Binding-site contacts:
Ligand atom N2 contacts residue ASN706 of chain 1.B at 2.8 Å (h-bond).
Ligand atom C4 contacts residue ASN706 of chain 1.B at 4.4 Å.
Ligand atom C7 contacts residue ASN706 of chain 1.B at 3.7 Å.
Ligand atom C1 contacts residue ASN706 of chain 1.B at 1.5 Å.
Ligand atom N2 contacts residue ILE791 of chain 1.C at 4.0 Å.
Ligand atom C1 contacts residue TYR793 of chain 1.C at 4.3 Å (hydrophobic).
Ligand atom O6 contacts residue TYR793 of chain 1.C at 4.2 Å.
Ligand atom O7 contacts residue ASN706 of chain 1.B at 4.4 Å.
Ligand atom C8 contacts residue ILE791 of chain 1.C at 3.5 Å (hydrophobic).
Ligand atom C5 contacts residue TYR793 of chain 1.C at 4.2 Å (hydrophobic).
Ligand atom C8 contacts residue SER705 of chain 1.B at 3.8 Å.
Ligand atom O5 contacts residue ASN706 of chain 1.B at 2.5 Å (h-bond).
Ligand atom O5 contacts residue TYR793 of chain 1.C at 4.5 Å.
Ligand atom C8 contacts residue ASN706 of chain 1.B at 4.4 Å.
Ligand atom C7 contacts residue ILE791 of chain 1.C at 3.9 Å (hydrophobic).
Ligand atom C2 contacts residue ASN706 of chain 1.B at 2.6 Å.
Ligand atom C3 contacts residue ASN706 of chain 1.B at 3.9 Å.
Ligand atom C5 contacts residue ASN706 of chain 1.B at 3.8 Å.

A small-molecule ligand and the protein it binds are described below.
Small molecule (SMILES): CC(=O)N[C@@H]1[C@@H](O)[C@H](O)[C@@H](CO)O[C@H]1O

Sequence of chain 1.C:
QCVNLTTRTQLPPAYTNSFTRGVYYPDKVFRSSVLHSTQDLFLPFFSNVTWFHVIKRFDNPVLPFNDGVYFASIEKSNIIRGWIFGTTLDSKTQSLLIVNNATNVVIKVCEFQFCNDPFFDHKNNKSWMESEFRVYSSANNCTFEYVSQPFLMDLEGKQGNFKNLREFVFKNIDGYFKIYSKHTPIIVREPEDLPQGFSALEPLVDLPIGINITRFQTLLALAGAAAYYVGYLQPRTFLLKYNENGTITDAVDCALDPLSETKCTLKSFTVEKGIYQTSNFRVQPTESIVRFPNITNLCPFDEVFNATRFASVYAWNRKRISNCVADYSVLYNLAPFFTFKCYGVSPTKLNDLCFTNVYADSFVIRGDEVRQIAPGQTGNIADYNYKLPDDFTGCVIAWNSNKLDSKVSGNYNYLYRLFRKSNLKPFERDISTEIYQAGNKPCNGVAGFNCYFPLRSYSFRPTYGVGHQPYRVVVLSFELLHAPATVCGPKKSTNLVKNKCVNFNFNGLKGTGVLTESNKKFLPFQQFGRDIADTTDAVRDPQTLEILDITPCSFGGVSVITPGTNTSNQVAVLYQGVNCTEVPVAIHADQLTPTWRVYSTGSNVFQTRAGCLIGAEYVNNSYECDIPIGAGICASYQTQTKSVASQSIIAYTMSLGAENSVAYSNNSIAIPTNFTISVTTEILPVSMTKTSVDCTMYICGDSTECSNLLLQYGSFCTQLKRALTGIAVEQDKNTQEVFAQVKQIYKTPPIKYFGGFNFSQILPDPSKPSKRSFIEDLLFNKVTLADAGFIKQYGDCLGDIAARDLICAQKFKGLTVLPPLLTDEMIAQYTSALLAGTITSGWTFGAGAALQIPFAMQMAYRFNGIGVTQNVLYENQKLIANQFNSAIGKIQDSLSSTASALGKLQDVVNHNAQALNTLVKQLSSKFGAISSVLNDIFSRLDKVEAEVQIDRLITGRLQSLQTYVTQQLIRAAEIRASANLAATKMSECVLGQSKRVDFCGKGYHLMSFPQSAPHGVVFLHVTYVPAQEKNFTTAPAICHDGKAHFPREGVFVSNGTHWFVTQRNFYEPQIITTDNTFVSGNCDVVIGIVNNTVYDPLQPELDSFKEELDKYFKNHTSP

Sequence of chain 1.B:
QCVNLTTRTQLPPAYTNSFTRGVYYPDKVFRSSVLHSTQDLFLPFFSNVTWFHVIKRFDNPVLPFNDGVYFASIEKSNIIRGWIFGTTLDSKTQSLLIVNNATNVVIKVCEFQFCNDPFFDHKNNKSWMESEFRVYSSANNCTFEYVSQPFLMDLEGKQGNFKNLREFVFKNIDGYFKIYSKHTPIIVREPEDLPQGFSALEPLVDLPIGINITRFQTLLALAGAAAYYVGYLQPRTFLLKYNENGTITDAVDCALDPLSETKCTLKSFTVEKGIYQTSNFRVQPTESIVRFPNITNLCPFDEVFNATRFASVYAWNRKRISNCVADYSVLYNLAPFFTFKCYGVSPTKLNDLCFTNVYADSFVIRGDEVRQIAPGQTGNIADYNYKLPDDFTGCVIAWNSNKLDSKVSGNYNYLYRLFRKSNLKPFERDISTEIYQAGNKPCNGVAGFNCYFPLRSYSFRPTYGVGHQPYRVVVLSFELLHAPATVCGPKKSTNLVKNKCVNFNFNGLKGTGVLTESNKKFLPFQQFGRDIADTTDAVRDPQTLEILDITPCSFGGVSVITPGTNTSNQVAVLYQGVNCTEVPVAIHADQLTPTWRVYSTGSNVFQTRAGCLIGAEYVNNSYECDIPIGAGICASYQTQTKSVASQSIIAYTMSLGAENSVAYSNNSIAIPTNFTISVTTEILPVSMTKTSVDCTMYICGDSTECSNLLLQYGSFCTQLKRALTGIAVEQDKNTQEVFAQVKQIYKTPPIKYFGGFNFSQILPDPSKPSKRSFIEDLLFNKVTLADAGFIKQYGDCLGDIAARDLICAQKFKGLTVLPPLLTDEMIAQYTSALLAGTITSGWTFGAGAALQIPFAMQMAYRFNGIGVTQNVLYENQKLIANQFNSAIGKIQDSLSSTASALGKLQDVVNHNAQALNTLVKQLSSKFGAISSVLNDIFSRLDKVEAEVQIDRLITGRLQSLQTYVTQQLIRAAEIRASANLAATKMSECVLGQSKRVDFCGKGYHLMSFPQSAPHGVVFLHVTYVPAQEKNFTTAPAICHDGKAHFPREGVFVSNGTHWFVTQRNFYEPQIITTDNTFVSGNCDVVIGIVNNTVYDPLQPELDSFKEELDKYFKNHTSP